Binding-site contacts:
Ligand atom O contacts residue VAL183 of chain 2.A at 3.5 Å.
Ligand atom CA contacts residue LEU179 of chain 2.A at 3.8 Å (hydrophobic).
Ligand atom CA contacts residue ASN231 of chain 2.A at 3.6 Å.
Ligand atom CG1 contacts residue LEU179 of chain 2.A at 3.8 Å (hydrophobic).
Ligand atom CB contacts residue ASN180 of chain 2.A at 3.2 Å.
Ligand atom CB contacts residue ARG65 of chain 2.A at 3.8 Å.
Ligand atom O contacts residue ASN231 of chain 2.A at 3.0 Å (h-bond).
Ligand atom C contacts residue LYS127 of chain 2.A at 3.7 Å.
Ligand atom O3P contacts residue ARG134 of chain 2.A at 2.9 Å (salt-bridge).
Ligand atom CG2 contacts residue VAL183 of chain 2.A at 3.7 Å (hydrophobic).
Ligand atom CA contacts residue ASN231 of chain 2.A at 3.8 Å.
Ligand atom CB contacts residue ASN231 of chain 2.A at 3.6 Å.
Ligand atom CB contacts residue ASN231 of chain 2.A at 3.6 Å.
Ligand atom CA contacts residue ASN180 of chain 2.A at 3.2 Å.
Ligand atom CG2 contacts residue GLY176 of chain 2.A at 3.5 Å.
Ligand atom CG1 contacts residue LEU227 of chain 2.A at 3.4 Å (hydrophobic).
Ligand atom O contacts residue ASN180 of chain 2.A at 2.9 Å (h-bond).
Ligand atom O3P contacts residue TYR135 of chain 2.A at 2.6 Å (h-bond).
Ligand atom N contacts residue ASN231 of chain 2.A at 2.9 Å (h-bond).
Ligand atom CG contacts residue ARG65 of chain 2.A at 3.8 Å.
Ligand atom O1P contacts residue ARG61 of chain 2.A at 2.9 Å (salt-bridge).
Ligand atom P contacts residue ARG61 of chain 2.A at 3.6 Å.
Ligand atom C contacts residue ASN180 of chain 2.A at 3.6 Å.
Ligand atom CG2 contacts residue ASN180 of chain 2.A at 3.6 Å.
Ligand atom CD2 contacts residue ARG65 of chain 2.A at 3.8 Å.
Ligand atom OXT contacts residue NR61 of chain 2.F at 3.9 Å.
Ligand atom O contacts residue LYS127 of chain 2.A at 2.8 Å (salt-bridge).
Ligand atom CB contacts residue TRP235 of chain 2.A at 3.9 Å (hydrophobic).
Ligand atom CG2 contacts residue ARG134 of chain 2.A at 3.8 Å.
Ligand atom OXT contacts residue LYS54 of chain 2.A at 3.9 Å.
Ligand atom P contacts residue ARG134 of chain 2.A at 3.8 Å.
Ligand atom N contacts residue ASN180 of chain 2.A at 3.0 Å (h-bond).
Ligand atom C contacts residue ASN231 of chain 2.A at 3.7 Å.
Ligand atom CG contacts residue VAL183 of chain 2.A at 3.8 Å (hydrophobic).
Ligand atom O contacts residue LEU179 of chain 2.A at 3.5 Å.
Ligand atom O2P contacts residue ARG134 of chain 2.A at 2.8 Å (salt-bridge).
Ligand atom P contacts residue TYR135 of chain 2.A at 3.8 Å.
Ligand atom O1P contacts residue LYS54 of chain 2.A at 3.7 Å.
Ligand atom O2P contacts residue ARG61 of chain 2.A at 2.9 Å (salt-bridge).
Ligand atom O contacts residue LYS54 of chain 2.A at 3.7 Å.

This protein binds this small molecule.
Small molecule (SMILES): CC(C)[C@H](NC(=O)[C@@H](NC(=O)[C@H](C)NC(=O)[C@@H]1CCCN1C(=O)[C@@H](N)Cc1ccccc1)[C@@H](C)OP(=O)(O)O)C(=O)O

Sequence of chain 2.A:
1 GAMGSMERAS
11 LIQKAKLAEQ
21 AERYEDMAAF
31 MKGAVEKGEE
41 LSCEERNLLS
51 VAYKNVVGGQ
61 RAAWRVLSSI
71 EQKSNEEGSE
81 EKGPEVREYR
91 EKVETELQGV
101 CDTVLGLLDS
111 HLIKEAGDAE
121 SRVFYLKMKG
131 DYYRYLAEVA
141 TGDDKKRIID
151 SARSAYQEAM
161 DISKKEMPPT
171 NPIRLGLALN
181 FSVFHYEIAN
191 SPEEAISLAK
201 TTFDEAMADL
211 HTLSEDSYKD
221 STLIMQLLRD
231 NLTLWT